The protein below binds the small molecule below.
Small molecule (SMILES): CNC(=O)c1cc(Oc2ccc(NC(=O)Nc3cc(C(C)(C)C)nn3-c3ccc4ncccc4c3)c(F)c2)ccn1

Binding-site contacts:
Ligand atom O63 contacts residue VAL77 of chain 1.A at 3.5 Å.
Ligand atom N56 contacts residue ASP159 of chain 1.A at 3.1 Å (salt-bridge).
Ligand atom C76 contacts residue MET96 of chain 1.A at 3.1 Å (hydrophobic).
Ligand atom N49 contacts residue ASP159 of chain 1.A at 3.6 Å.
Ligand atom N60 contacts residue ASP159 of chain 1.A at 3.6 Å.
Ligand atom N23 contacts residue MET96 of chain 1.A at 3.1 Å (h-bond).
Ligand atom C70 contacts residue LEU26 of chain 1.A at 3.7 Å (hydrophobic).
Ligand atom O63 contacts residue ALA158 of chain 1.A at 3.5 Å.
Ligand atom C76 contacts residue PHE95 of chain 1.A at 3.2 Å (hydrophobic).
Ligand atom O65 contacts residue PHE160 of chain 1.A at 3.3 Å.
Ligand atom C25 contacts residue LEU26 of chain 1.A at 3.3 Å (hydrophobic).
Ligand atom C58 contacts residue GLU64 of chain 1.A at 3.4 Å.
Ligand atom N56 contacts residue GLU64 of chain 1.A at 2.9 Å (salt-bridge).
Ligand atom N74 contacts residue PHE95 of chain 1.A at 3.3 Å.
Ligand atom C35 contacts residue PHE160 of chain 1.A at 3.1 Å (hydrophobic).
Ligand atom C58 contacts residue ASP159 of chain 1.A at 3.1 Å.
Ligand atom N60 contacts residue GLU64 of chain 1.A at 3.0 Å (salt-bridge).
Ligand atom C6 contacts residue GLU64 of chain 1.A at 3.3 Å.
Ligand atom C38 contacts residue ILE93 of chain 1.A at 3.5 Å (hydrophobic).
Ligand atom C5 contacts residue GLU64 of chain 1.A at 3.4 Å.
Ligand atom O63 contacts residue ASP159 of chain 1.A at 2.9 Å (salt-bridge).
Ligand atom N74 contacts residue MET96 of chain 1.A at 2.8 Å (h-bond).
Ligand atom C36 contacts residue PHE160 of chain 1.A at 3.3 Å (hydrophobic).
Ligand atom F68 contacts residue ILE93 of chain 1.A at 3.5 Å.
Ligand atom C22 contacts residue MET96 of chain 1.A at 3.5 Å (hydrophobic).
Ligand atom C13 contacts residue GLU64 of chain 1.A at 3.5 Å.
Ligand atom O65 contacts residue VAL34 of chain 1.A at 3.3 Å.
Ligand atom C27 contacts residue ALA47 of chain 1.A at 3.2 Å (hydrophobic).
Ligand atom N60 contacts residue MET68 of chain 1.A at 3.6 Å.
Ligand atom O72 contacts residue LEU26 of chain 1.A at 3.6 Å.
Ligand atom C6 contacts residue ASP159 of chain 1.A at 3.4 Å.
Ligand atom C48 contacts residue ASP159 of chain 1.A at 3.6 Å.
Ligand atom F68 contacts residue GLU64 of chain 1.A at 3.3 Å.
Ligand atom C26 contacts residue ALA47 of chain 1.A at 3.3 Å (hydrophobic).
Ligand atom F68 contacts residue LYS49 of chain 1.A at 3.3 Å.
Ligand atom C22 contacts residue LEU148 of chain 1.A at 3.6 Å (hydrophobic).
Ligand atom C9 contacts residue GLU60 of chain 1.A at 3.6 Å.
Ligand atom C37 contacts residue ILE93 of chain 1.A at 3.3 Å (hydrophobic).
Ligand atom C22 contacts residue ALA47 of chain 1.A at 3.6 Å (hydrophobic).
Ligand atom C22 contacts residue GLU94 of chain 1.A at 3.3 Å.

Sequence of chain 1.A:
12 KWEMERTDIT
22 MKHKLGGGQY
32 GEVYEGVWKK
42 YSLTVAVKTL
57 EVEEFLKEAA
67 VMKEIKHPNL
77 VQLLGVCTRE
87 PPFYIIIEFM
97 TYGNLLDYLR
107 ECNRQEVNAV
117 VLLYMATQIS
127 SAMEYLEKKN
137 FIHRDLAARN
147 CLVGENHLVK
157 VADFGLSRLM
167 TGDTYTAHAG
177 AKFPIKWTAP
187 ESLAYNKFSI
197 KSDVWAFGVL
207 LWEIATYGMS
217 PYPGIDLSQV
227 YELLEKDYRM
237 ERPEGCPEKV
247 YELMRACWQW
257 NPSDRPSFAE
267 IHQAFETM